Sequence of chain 1.E:
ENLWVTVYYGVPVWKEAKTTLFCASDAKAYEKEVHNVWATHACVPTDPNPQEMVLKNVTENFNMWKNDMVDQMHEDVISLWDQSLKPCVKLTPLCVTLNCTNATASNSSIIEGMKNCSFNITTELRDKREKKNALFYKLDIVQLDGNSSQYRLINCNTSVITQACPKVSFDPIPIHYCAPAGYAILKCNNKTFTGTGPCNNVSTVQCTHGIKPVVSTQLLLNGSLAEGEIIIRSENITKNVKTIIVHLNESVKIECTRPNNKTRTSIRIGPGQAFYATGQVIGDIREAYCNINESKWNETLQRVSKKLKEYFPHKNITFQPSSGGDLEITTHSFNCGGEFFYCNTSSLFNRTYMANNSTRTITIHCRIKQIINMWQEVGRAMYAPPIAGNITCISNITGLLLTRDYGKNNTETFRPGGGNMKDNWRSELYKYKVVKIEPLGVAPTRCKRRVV

Binding-site contacts:
Ligand atom C7 contacts residue ASN261 of chain 1.E at 3.4 Å.
Ligand atom O7 contacts residue ASN261 of chain 1.E at 3.4 Å (h-bond).
Ligand atom C1 contacts residue ASN261 of chain 1.E at 1.7 Å.
Ligand atom O5 contacts residue ASN261 of chain 1.E at 2.6 Å (h-bond).
Ligand atom N2 contacts residue ASN261 of chain 1.E at 2.9 Å (h-bond).
Ligand atom C8 contacts residue ASN261 of chain 1.E at 3.6 Å.
Ligand atom C3 contacts residue ASN261 of chain 1.E at 3.2 Å.
Ligand atom C5 contacts residue ASN261 of chain 1.E at 3.2 Å.
Ligand atom C2 contacts residue ASN261 of chain 1.E at 2.7 Å.
Ligand atom C4 contacts residue ASN261 of chain 1.E at 3.8 Å.

This protein binds this small molecule.
Small molecule (SMILES): CC(=O)N[C@@H]1[C@@H](O)[C@H](O)[C@@H](CO)O[C@H]1O